Binding-site contacts:
Ligand atom N2 contacts residue GLY77 of chain 1.B at 4.3 Å.
Ligand atom C7 contacts residue ASN81 of chain 1.B at 3.6 Å.
Ligand atom C3 contacts residue ASN81 of chain 1.B at 3.7 Å.
Ligand atom C4 contacts residue ASN81 of chain 1.B at 4.1 Å.
Ligand atom O7 contacts residue ASN78 of chain 1.B at 3.2 Å (h-bond).
Ligand atom C8 contacts residue LYS74 of chain 1.B at 3.8 Å.
Ligand atom C7 contacts residue ASN78 of chain 1.B at 3.5 Å.
Ligand atom C8 contacts residue GLU71 of chain 1.B at 3.4 Å.
Ligand atom C5 contacts residue ASN81 of chain 1.B at 3.7 Å.
Ligand atom N2 contacts residue GLU71 of chain 1.B at 4.0 Å.
Ligand atom O6 contacts residue ARG84 of chain 1.B at 4.1 Å.
Ligand atom O7 contacts residue ASN81 of chain 1.B at 4.0 Å.
Ligand atom C1 contacts residue ASN81 of chain 1.B at 1.4 Å.
Ligand atom N2 contacts residue ASN81 of chain 1.B at 2.8 Å (h-bond).
Ligand atom C8 contacts residue GLY77 of chain 1.B at 3.7 Å.
Ligand atom O6 contacts residue ARG289 of chain 1.A at 4.0 Å.
Ligand atom O5 contacts residue ARG84 of chain 1.B at 4.5 Å.
Ligand atom C7 contacts residue GLU71 of chain 1.B at 3.6 Å.
Ligand atom C2 contacts residue ASN81 of chain 1.B at 2.3 Å.
Ligand atom O3 contacts residue GLU71 of chain 1.B at 4.0 Å.
Ligand atom C7 contacts residue GLY77 of chain 1.B at 4.4 Å.
Ligand atom O7 contacts residue GLU71 of chain 1.B at 4.1 Å.
Ligand atom N2 contacts residue ASN78 of chain 1.B at 4.4 Å.
Ligand atom O5 contacts residue ASN81 of chain 1.B at 2.4 Å (h-bond).
Ligand atom C8 contacts residue ASN78 of chain 1.B at 3.5 Å.

Sequence of chain 1.B:
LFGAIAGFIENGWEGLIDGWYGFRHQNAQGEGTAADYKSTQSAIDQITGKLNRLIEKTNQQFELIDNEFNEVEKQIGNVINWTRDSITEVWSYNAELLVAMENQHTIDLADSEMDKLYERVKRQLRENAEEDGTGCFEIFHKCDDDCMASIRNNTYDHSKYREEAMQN

Sequence of chain 1.A:
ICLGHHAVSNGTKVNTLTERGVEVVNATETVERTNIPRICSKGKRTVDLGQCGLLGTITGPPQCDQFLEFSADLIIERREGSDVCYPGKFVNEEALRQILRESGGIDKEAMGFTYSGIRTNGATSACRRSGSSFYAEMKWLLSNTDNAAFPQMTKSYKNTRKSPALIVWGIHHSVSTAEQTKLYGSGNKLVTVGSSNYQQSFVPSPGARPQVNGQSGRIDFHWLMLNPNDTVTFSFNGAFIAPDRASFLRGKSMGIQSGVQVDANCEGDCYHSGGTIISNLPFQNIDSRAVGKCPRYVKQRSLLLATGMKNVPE

A protein and the small-molecule ligand that binds it are described below.
Small molecule (SMILES): CC(=O)N[C@@H]1[C@@H](O)[C@H](O)[C@@H](CO)O[C@H]1O